Binding-site contacts:
Ligand atom C4 contacts residue ALA165 of chain 1.A at 3.7 Å (hydrophobic).
Ligand atom C12 contacts residue ALA68 of chain 1.A at 4.0 Å (hydrophobic).
Ligand atom N2 contacts residue ALA68 of chain 1.A at 3.5 Å.
Ligand atom C12 contacts residue CYS118 of chain 1.A at 3.9 Å (hydrophobic).
Ligand atom N4 contacts residue PHE117 of chain 1.A at 3.5 Å.
Ligand atom C2 contacts residue ASP125 of chain 1.A at 3.6 Å.
Ligand atom C6 contacts residue ASP179 of chain 1.A at 4.1 Å.
Ligand atom C5 contacts residue ASP179 of chain 1.A at 3.7 Å.
Ligand atom C18 contacts residue ASP125 of chain 1.A at 3.5 Å.
Ligand atom N2 contacts residue LEU168 of chain 1.A at 3.6 Å.
Ligand atom C3 contacts residue LEU168 of chain 1.A at 3.6 Å (hydrophobic).
Ligand atom N4 contacts residue CYS118 of chain 1.A at 2.9 Å (h-bond).
Ligand atom N1 contacts residue ASP179 of chain 1.A at 3.3 Å (salt-bridge).
Ligand atom C13 contacts residue LEU168 of chain 1.A at 3.7 Å (hydrophobic).
Ligand atom C10 contacts residue ALA68 of chain 1.A at 4.0 Å (hydrophobic).
Ligand atom CL1 contacts residue LEU168 of chain 1.A at 4.1 Å.
Ligand atom C8 contacts residue LEU168 of chain 1.A at 4.0 Å (hydrophobic).
Ligand atom C10 contacts residue LEU168 of chain 1.A at 3.5 Å (hydrophobic).
Ligand atom C12 contacts residue LEU168 of chain 1.A at 3.8 Å (hydrophobic).
Ligand atom C4 contacts residue ASN166 of chain 1.A at 4.0 Å.
Ligand atom C1 contacts residue ASP179 of chain 1.A at 3.6 Å.
Ligand atom C16 contacts residue GLY49 of chain 1.A at 3.7 Å.
Ligand atom N3 contacts residue CYS118 of chain 1.A at 4.1 Å.
Ligand atom C19 contacts residue LEU47 of chain 1.A at 3.4 Å (hydrophobic).
Ligand atom C11 contacts residue CYS118 of chain 1.A at 3.2 Å (hydrophobic).
Ligand atom N1 contacts residue LYS70 of chain 1.A at 3.2 Å (salt-bridge).
Ligand atom C5 contacts residue ASN166 of chain 1.A at 4.0 Å.
Ligand atom C9 contacts residue LEU168 of chain 1.A at 3.5 Å (hydrophobic).
Ligand atom C11 contacts residue PHE117 of chain 1.A at 3.6 Å (hydrophobic).
Ligand atom N2 contacts residue GLU116 of chain 1.A at 2.9 Å (salt-bridge).
Ligand atom C19 contacts residue VAL55 of chain 1.A at 3.8 Å (hydrophobic).
Ligand atom C12 contacts residue GLU116 of chain 1.A at 3.8 Å.
Ligand atom N3 contacts residue GLY121 of chain 1.A at 3.9 Å.
Ligand atom CL1 contacts residue MET115 of chain 1.A at 3.1 Å.
Ligand atom C1 contacts residue GLY50 of chain 1.A at 4.1 Å.
Ligand atom N6 contacts residue ASP125 of chain 1.A at 2.7 Å (salt-bridge).
Ligand atom CL1 contacts residue GLU116 of chain 1.A at 3.9 Å.
Ligand atom N4 contacts residue GLU116 of chain 1.A at 4.0 Å.
Ligand atom CL1 contacts residue VAL99 of chain 1.A at 3.7 Å.
Ligand atom C10 contacts residue GLU116 of chain 1.A at 3.8 Å.

Sequence of chain 1.A:
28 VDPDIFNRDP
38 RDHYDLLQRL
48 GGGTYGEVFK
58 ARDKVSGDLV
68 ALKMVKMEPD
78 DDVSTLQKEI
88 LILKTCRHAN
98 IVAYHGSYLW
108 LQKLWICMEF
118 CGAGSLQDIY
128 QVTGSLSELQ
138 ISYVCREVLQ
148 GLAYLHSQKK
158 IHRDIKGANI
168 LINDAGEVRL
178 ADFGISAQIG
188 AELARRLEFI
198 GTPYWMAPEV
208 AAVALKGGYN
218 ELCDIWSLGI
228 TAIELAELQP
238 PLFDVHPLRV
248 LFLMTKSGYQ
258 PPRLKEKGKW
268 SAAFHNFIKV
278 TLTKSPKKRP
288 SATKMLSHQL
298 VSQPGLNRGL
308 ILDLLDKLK

This protein binds this small molecule.
Small molecule (SMILES): C[C@H]1CC[C@@H](N)CN1c1ncnc2[nH]c(Cl)c(-c3cccc(C#N)c3)c12